Binding-site contacts:
Ligand atom C3 contacts residue LEU81 of chain 1.A at 3.8 Å (hydrophobic).
Ligand atom CG contacts residue ARG80 of chain 1.A at 3.6 Å.
Ligand atom CB contacts residue LEU81 of chain 1.A at 3.8 Å (hydrophobic).
Ligand atom CA contacts residue GLN58 of chain 1.A at 4.5 Å.
Ligand atom CA contacts residue GLY62 of chain 1.A at 4.2 Å.
Ligand atom CA contacts residue LEU81 of chain 1.A at 3.7 Å (hydrophobic).
Ligand atom C contacts residue LEU65 of chain 1.A at 4.1 Å (hydrophobic).
Ligand atom C7 contacts residue TYR61 of chain 1.A at 4.2 Å (hydrophobic).
Ligand atom CD contacts residue ARG80 of chain 1.A at 3.0 Å.
Ligand atom OE2 contacts residue ARG80 of chain 1.A at 3.1 Å (salt-bridge).
Ligand atom CD contacts residue ASN84 of chain 1.A at 4.3 Å.
Ligand atom C3 contacts residue ASN84 of chain 1.A at 3.0 Å.
Ligand atom C contacts residue GLY62 of chain 1.A at 3.7 Å.
Ligand atom C contacts residue TYR61 of chain 1.A at 4.3 Å (hydrophobic).
Ligand atom C8 contacts residue LEU65 of chain 1.A at 4.2 Å (hydrophobic).
Ligand atom CG contacts residue ASN84 of chain 1.A at 4.2 Å.
Ligand atom CG contacts residue LEU81 of chain 1.A at 3.5 Å (hydrophobic).
Ligand atom CA contacts residue LEU65 of chain 1.A at 4.5 Å (hydrophobic).
Ligand atom OE1 contacts residue ASN84 of chain 1.A at 3.6 Å.
Ligand atom C7 contacts residue GLY62 of chain 1.A at 4.4 Å.
Ligand atom OE1 contacts residue ARG80 of chain 1.A at 2.8 Å (salt-bridge).
Ligand atom C contacts residue GLN58 of chain 1.A at 3.8 Å.
Ligand atom C7 contacts residue GLN58 of chain 1.A at 4.2 Å.
Ligand atom C3 contacts residue ARG80 of chain 1.A at 3.7 Å.
Ligand atom C7 contacts residue LEU65 of chain 1.A at 4.0 Å (hydrophobic).

Sequence of chain 1.A:
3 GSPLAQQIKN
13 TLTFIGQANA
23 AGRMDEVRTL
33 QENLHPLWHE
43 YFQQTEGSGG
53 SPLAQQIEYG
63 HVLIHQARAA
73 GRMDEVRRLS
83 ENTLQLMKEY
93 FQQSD

A protein and the small-molecule ligand that binds it are described below.
Small molecule (SMILES): C[C@H](C(=O)O)c1ccccc1